Sequence of chain 2.B:
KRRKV

The small molecule below binds the protein below.
Small molecule (SMILES): COCC1CCC2/C1=C\C1(C)C(=C(C(C)C)CC1O)C(O)C(O)C2C

Binding-site contacts:
Ligand atom CAK contacts residue LYS126 of chain 2.A at 3.9 Å.
Ligand atom CAM contacts residue VAL6 of chain 2.B at 4.0 Å (hydrophobic).
Ligand atom CAV contacts residue ILE223 of chain 2.A at 3.9 Å (hydrophobic).
Ligand atom OAT contacts residue PHE123 of chain 2.A at 4.2 Å.
Ligand atom CAJ contacts residue LYS126 of chain 2.A at 3.8 Å.
Ligand atom CAY contacts residue PHE123 of chain 2.A at 3.7 Å (hydrophobic).
Ligand atom CAD contacts residue VAL6 of chain 2.B at 4.3 Å (hydrophobic).
Ligand atom CAO contacts residue VAL50 of chain 2.A at 3.9 Å (hydrophobic).
Ligand atom CAK contacts residue VAL6 of chain 2.B at 3.9 Å (hydrophobic).
Ligand atom CAJ contacts residue ILE172 of chain 2.A at 4.3 Å (hydrophobic).
Ligand atom CAP contacts residue SER49 of chain 2.A at 3.7 Å.
Ligand atom CAY contacts residue LYS126 of chain 2.A at 3.5 Å.
Ligand atom CAQ contacts residue ASN46 of chain 2.A at 3.8 Å.
Ligand atom CAL contacts residue VAL50 of chain 2.A at 4.1 Å (hydrophobic).
Ligand atom CAI contacts residue PRO171 of chain 2.A at 3.5 Å (hydrophobic).
Ligand atom CAA contacts residue PRO171 of chain 2.A at 4.2 Å (hydrophobic).
Ligand atom OAT contacts residue LYS126 of chain 2.A at 2.8 Å (salt-bridge).
Ligand atom OAX contacts residue VAL6 of chain 2.B at 4.2 Å.
Ligand atom CAP contacts residue PHE123 of chain 2.A at 3.5 Å (hydrophobic).
Ligand atom CAY contacts residue MET127 of chain 2.A at 3.5 Å (hydrophobic).
Ligand atom CAJ contacts residue PRO171 of chain 2.A at 4.3 Å (hydrophobic).
Ligand atom OAX contacts residue VAL50 of chain 2.A at 3.7 Å.
Ligand atom CAJ contacts residue VAL6 of chain 2.B at 4.3 Å (hydrophobic).
Ligand atom OAR contacts residue PRO171 of chain 2.A at 3.8 Å.
Ligand atom CAQ contacts residue ILE172 of chain 2.A at 3.7 Å (hydrophobic).
Ligand atom CAO contacts residue ASN46 of chain 2.A at 3.7 Å.
Ligand atom CAI contacts residue VAL6 of chain 2.B at 4.0 Å (hydrophobic).
Ligand atom CAV contacts residue LEU222 of chain 2.A at 4.1 Å (hydrophobic).
Ligand atom CAI contacts residue ILE223 of chain 2.A at 4.0 Å (hydrophobic).
Ligand atom CAI contacts residue GLY175 of chain 2.A at 4.1 Å.
Ligand atom CAQ contacts residue PHE123 of chain 2.A at 3.7 Å (hydrophobic).
Ligand atom OAT contacts residue SER49 of chain 2.A at 4.0 Å.
Ligand atom CAY contacts residue SER49 of chain 2.A at 3.6 Å.
Ligand atom CAB contacts residue ILE223 of chain 2.A at 4.3 Å (hydrophobic).
Ligand atom CAW contacts residue LEU222 of chain 2.A at 4.3 Å (hydrophobic).
Ligand atom CAP contacts residue LYS126 of chain 2.A at 3.9 Å.
Ligand atom CAJ contacts residue GLY175 of chain 2.A at 4.3 Å.
Ligand atom CAV contacts residue VAL6 of chain 2.B at 4.1 Å (hydrophobic).
Ligand atom CAH contacts residue PRO171 of chain 2.A at 4.2 Å (hydrophobic).
Ligand atom CAI contacts residue ILE172 of chain 2.A at 4.3 Å (hydrophobic).

Sequence of chain 2.A:
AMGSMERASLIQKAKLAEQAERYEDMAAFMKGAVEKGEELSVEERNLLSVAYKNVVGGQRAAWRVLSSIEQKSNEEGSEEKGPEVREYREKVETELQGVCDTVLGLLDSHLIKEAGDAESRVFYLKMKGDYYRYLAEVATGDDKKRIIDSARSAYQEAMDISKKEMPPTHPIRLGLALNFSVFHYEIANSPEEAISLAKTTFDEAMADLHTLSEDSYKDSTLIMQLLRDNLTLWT